This small molecule binds to this protein.
Small molecule (SMILES): CC(=O)N[C@@H]1[C@@H](O)[C@H](O)[C@@H](CO)O[C@H]1O

Sequence of chain 1.C:
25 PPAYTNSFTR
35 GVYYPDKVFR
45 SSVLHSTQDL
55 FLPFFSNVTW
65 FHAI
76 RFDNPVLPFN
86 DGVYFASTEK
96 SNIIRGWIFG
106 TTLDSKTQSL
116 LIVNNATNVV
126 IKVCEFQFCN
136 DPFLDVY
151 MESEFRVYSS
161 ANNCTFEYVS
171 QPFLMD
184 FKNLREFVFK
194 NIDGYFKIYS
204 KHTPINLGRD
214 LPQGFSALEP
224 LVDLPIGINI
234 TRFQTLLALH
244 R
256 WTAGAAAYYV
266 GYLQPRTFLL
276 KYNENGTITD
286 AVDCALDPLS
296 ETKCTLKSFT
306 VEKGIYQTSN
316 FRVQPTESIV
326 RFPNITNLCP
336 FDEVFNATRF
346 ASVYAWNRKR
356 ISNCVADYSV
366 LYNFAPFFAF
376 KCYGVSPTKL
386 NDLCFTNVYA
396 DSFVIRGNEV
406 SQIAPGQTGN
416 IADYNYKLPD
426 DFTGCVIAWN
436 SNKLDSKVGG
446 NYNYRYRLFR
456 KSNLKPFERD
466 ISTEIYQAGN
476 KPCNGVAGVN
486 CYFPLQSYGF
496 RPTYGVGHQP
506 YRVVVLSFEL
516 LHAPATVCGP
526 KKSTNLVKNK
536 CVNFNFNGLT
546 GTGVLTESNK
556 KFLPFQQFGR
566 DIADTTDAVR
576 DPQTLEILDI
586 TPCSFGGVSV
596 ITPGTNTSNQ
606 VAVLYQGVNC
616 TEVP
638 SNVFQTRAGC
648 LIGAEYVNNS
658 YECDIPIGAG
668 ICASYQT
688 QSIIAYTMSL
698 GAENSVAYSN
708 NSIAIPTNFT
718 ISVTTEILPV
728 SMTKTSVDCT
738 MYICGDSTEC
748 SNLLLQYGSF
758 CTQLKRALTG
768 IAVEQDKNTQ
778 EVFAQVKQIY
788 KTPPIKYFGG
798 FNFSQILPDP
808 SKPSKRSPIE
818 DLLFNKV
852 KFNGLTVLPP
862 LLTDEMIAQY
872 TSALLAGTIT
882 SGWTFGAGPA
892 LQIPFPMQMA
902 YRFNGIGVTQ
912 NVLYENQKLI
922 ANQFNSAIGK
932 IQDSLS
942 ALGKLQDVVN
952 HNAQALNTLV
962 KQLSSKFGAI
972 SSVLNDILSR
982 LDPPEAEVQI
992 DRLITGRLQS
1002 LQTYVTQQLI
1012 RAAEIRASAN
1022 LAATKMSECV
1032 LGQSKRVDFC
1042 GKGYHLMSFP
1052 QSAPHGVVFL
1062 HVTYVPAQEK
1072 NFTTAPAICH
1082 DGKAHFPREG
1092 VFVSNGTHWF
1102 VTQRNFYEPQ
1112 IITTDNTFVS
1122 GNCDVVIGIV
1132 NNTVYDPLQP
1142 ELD

Binding-site contacts:
Ligand atom C3 contacts residue NAG1 of chain 1.HB at 3.5 Å.
Ligand atom O5 contacts residue ASN1072 of chain 1.C at 2.4 Å (h-bond).
Ligand atom N2 contacts residue ASN1072 of chain 1.C at 2.8 Å (h-bond).
Ligand atom C7 contacts residue ASN1072 of chain 1.C at 3.5 Å.
Ligand atom C4 contacts residue ASN1072 of chain 1.C at 4.2 Å.
Ligand atom C4 contacts residue NAG1 of chain 1.HB at 2.4 Å.
Ligand atom C3 contacts residue ASN1072 of chain 1.C at 3.8 Å.
Ligand atom C6 contacts residue NAG1 of chain 1.HB at 3.2 Å.
Ligand atom C2 contacts residue ASN1072 of chain 1.C at 2.5 Å.
Ligand atom C5 contacts residue NAG1 of chain 1.HB at 3.4 Å.
Ligand atom O6 contacts residue ALA704 of chain 1.C at 3.9 Å.
Ligand atom O7 contacts residue ASN1072 of chain 1.C at 3.8 Å.
Ligand atom C5 contacts residue ALA704 of chain 1.C at 3.2 Å (hydrophobic).
Ligand atom O6 contacts residue NAG1 of chain 1.HB at 4.5 Å.
Ligand atom O4 contacts residue ALA704 of chain 1.C at 3.5 Å.
Ligand atom O3 contacts residue NAG1 of chain 1.HB at 3.1 Å (h-bond).
Ligand atom C5 contacts residue ASN1072 of chain 1.C at 3.7 Å.
Ligand atom C6 contacts residue ALA704 of chain 1.C at 3.7 Å (hydrophobic).
Ligand atom C8 contacts residue GLU1070 of chain 1.C at 2.9 Å.
Ligand atom O5 contacts residue NAG1 of chain 1.HB at 4.5 Å.
Ligand atom C1 contacts residue GLN893 of chain 1.A at 4.2 Å.
Ligand atom C3 contacts residue ALA704 of chain 1.C at 4.2 Å (hydrophobic).
Ligand atom C4 contacts residue ALA704 of chain 1.C at 3.8 Å (hydrophobic).
Ligand atom O4 contacts residue NAG1 of chain 1.HB at 1.6 Å.
Ligand atom O5 contacts residue ALA704 of chain 1.C at 4.2 Å.
Ligand atom C8 contacts residue LYS1071 of chain 1.C at 4.2 Å.
Ligand atom C1 contacts residue ASN1072 of chain 1.C at 1.4 Å.
Ligand atom C7 contacts residue GLU1070 of chain 1.C at 4.3 Å.

Sequence of chain 1.A:
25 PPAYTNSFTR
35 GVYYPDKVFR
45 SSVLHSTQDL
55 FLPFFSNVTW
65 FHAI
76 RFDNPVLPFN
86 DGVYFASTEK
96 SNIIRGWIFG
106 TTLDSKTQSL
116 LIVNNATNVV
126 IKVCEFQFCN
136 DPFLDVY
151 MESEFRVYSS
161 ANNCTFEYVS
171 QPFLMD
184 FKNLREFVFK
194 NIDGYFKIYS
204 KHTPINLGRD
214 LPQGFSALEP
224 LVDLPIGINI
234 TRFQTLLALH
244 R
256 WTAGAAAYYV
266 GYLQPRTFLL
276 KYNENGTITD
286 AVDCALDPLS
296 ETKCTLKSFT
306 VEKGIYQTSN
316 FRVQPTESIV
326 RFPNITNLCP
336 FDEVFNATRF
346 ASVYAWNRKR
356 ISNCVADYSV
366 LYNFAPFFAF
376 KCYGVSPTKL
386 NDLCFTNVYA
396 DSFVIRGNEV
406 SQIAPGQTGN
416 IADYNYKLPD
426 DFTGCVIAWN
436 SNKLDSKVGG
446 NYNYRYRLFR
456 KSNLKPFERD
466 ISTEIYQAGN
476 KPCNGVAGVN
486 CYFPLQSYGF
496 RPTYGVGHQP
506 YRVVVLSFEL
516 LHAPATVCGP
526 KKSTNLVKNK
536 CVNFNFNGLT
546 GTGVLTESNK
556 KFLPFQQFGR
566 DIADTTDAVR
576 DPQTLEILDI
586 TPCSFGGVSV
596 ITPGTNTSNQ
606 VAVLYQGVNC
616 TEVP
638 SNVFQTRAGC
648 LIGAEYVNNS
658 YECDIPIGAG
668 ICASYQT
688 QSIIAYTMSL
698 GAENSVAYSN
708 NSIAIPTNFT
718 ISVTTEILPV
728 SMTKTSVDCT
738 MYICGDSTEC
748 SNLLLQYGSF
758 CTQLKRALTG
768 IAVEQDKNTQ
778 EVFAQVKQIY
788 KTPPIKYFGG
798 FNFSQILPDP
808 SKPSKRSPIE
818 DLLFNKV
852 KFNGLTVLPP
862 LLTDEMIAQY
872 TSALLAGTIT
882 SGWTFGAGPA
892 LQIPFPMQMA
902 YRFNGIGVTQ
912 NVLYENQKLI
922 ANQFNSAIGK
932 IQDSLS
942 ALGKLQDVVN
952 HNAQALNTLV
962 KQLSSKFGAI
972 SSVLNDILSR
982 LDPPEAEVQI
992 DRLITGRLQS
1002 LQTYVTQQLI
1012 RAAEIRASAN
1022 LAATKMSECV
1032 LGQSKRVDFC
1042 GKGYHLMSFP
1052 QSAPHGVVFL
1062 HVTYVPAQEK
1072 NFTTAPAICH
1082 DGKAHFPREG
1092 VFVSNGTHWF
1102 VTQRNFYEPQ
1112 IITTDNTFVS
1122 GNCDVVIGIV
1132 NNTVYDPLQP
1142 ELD